The protein below binds the small molecule below.
Small molecule (SMILES): CC(=O)N[C@@H]1[C@@H](O)[C@H](O)[C@@H](CO)O[C@H]1O

Sequence of chain 1.B:
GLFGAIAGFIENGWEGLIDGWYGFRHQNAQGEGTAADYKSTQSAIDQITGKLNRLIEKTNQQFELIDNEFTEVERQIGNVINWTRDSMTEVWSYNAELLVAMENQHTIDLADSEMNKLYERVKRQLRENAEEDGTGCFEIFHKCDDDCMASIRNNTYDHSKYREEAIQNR

Binding-site contacts:
Ligand atom C8 contacts residue ARG75 of chain 1.B at 3.3 Å.
Ligand atom O3 contacts residue GLU72 of chain 1.B at 3.7 Å.
Ligand atom C8 contacts residue GLU72 of chain 1.B at 3.7 Å.
Ligand atom O6 contacts residue ARG85 of chain 1.B at 4.2 Å.
Ligand atom O7 contacts residue ARG75 of chain 1.B at 3.2 Å (salt-bridge).
Ligand atom N2 contacts residue ASN79 of chain 1.B at 4.2 Å.
Ligand atom O6 contacts residue ARG295 of chain 1.A at 4.3 Å.
Ligand atom O7 contacts residue ASN79 of chain 1.B at 3.2 Å (h-bond).
Ligand atom C2 contacts residue ASN82 of chain 1.B at 2.5 Å.
Ligand atom C7 contacts residue GLU72 of chain 1.B at 4.0 Å.
Ligand atom O5 contacts residue ASN82 of chain 1.B at 2.3 Å (h-bond).
Ligand atom C3 contacts residue GLU72 of chain 1.B at 4.5 Å.
Ligand atom N2 contacts residue GLU72 of chain 1.B at 4.0 Å.
Ligand atom C8 contacts residue GLY78 of chain 1.B at 4.3 Å.
Ligand atom C4 contacts residue ASN82 of chain 1.B at 4.2 Å.
Ligand atom C8 contacts residue ASN79 of chain 1.B at 3.3 Å.
Ligand atom C5 contacts residue ASN82 of chain 1.B at 3.6 Å.
Ligand atom C7 contacts residue ASN79 of chain 1.B at 3.3 Å.
Ligand atom C7 contacts residue ASN82 of chain 1.B at 3.8 Å.
Ligand atom N2 contacts residue ASN82 of chain 1.B at 3.1 Å (h-bond).
Ligand atom C1 contacts residue ASN82 of chain 1.B at 1.4 Å.
Ligand atom O7 contacts residue ASN82 of chain 1.B at 4.2 Å.
Ligand atom C3 contacts residue ASN82 of chain 1.B at 3.8 Å.
Ligand atom C7 contacts residue ARG75 of chain 1.B at 3.5 Å.

Sequence of chain 1.A:
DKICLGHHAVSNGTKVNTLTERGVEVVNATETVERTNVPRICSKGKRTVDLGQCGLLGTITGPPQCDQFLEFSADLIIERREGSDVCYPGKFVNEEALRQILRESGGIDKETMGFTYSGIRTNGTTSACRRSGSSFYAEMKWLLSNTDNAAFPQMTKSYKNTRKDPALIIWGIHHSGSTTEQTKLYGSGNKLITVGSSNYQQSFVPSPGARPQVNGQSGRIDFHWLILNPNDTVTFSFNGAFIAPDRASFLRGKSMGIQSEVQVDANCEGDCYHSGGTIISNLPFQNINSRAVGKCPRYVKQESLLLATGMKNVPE